The protein below binds the small molecule below.
Small molecule (SMILES): N[C@@H](CS)C(=O)O

Binding-site contacts:
Ligand atom C contacts residue SER135 of chain 1.D at 4.3 Å.
Ligand atom C contacts residue ALA86 of chain 1.D at 4.0 Å (hydrophobic).
Ligand atom O contacts residue ARG91 of chain 1.D at 2.8 Å (salt-bridge).
Ligand atom O contacts residue ASP84 of chain 1.D at 3.7 Å.
Ligand atom SG contacts residue ARG14 of chain 1.D at 3.6 Å (salt-bridge).
Ligand atom N contacts residue TYR183 of chain 1.D at 2.7 Å (h-bond).
Ligand atom CB contacts residue GLY134 of chain 1.D at 4.2 Å.
Ligand atom OXT contacts residue TYR66 of chain 1.D at 3.6 Å.
Ligand atom N contacts residue TRP206 of chain 1.D at 3.9 Å.
Ligand atom O contacts residue PHE136 of chain 1.D at 4.3 Å.
Ligand atom SG contacts residue TYR183 of chain 1.D at 3.6 Å (h-bond).
Ligand atom OXT contacts residue ARG91 of chain 1.D at 2.8 Å (salt-bridge).
Ligand atom N contacts residue GLU180 of chain 1.D at 2.6 Å (salt-bridge).
Ligand atom N contacts residue TYR66 of chain 1.D at 4.2 Å.
Ligand atom OXT contacts residue GLY134 of chain 1.D at 4.0 Å.
Ligand atom SG contacts residue GLN132 of chain 1.D at 3.4 Å (h-bond).
Ligand atom C contacts residue ARG91 of chain 1.D at 3.5 Å.
Ligand atom O contacts residue TYR66 of chain 1.D at 3.6 Å.
Ligand atom O contacts residue GLU180 of chain 1.D at 4.1 Å.
Ligand atom N contacts residue ALA86 of chain 1.D at 4.2 Å.
Ligand atom N contacts residue ASP84 of chain 1.D at 2.7 Å (salt-bridge).
Ligand atom C contacts residue GLU180 of chain 1.D at 3.7 Å.
Ligand atom C contacts residue ASP84 of chain 1.D at 4.2 Å.
Ligand atom C contacts residue TYR66 of chain 1.D at 3.8 Å (hydrophobic).
Ligand atom CA contacts residue TYR66 of chain 1.D at 4.0 Å (hydrophobic).
Ligand atom O contacts residue VAL85 of chain 1.D at 3.7 Å.
Ligand atom CB contacts residue TYR183 of chain 1.D at 3.9 Å (hydrophobic).
Ligand atom CB contacts residue TYR66 of chain 1.D at 3.4 Å (hydrophobic).
Ligand atom SG contacts residue TYR66 of chain 1.D at 4.2 Å.
Ligand atom CB contacts residue ASP84 of chain 1.D at 4.3 Å.
Ligand atom CA contacts residue GLU180 of chain 1.D at 3.0 Å.
Ligand atom C contacts residue PHE136 of chain 1.D at 4.0 Å (hydrophobic).
Ligand atom OXT contacts residue SER135 of chain 1.D at 3.5 Å.
Ligand atom CA contacts residue ASP84 of chain 1.D at 3.9 Å.
Ligand atom CA contacts residue TYR183 of chain 1.D at 3.7 Å (hydrophobic).
Ligand atom SG contacts residue SER135 of chain 1.D at 4.2 Å.
Ligand atom CB contacts residue SER135 of chain 1.D at 4.0 Å.
Ligand atom OXT contacts residue PHE136 of chain 1.D at 3.0 Å (h-bond).
Ligand atom O contacts residue ALA86 of chain 1.D at 2.9 Å (h-bond).
Ligand atom CA contacts residue SER135 of chain 1.D at 4.0 Å.

Sequence of chain 1.D:
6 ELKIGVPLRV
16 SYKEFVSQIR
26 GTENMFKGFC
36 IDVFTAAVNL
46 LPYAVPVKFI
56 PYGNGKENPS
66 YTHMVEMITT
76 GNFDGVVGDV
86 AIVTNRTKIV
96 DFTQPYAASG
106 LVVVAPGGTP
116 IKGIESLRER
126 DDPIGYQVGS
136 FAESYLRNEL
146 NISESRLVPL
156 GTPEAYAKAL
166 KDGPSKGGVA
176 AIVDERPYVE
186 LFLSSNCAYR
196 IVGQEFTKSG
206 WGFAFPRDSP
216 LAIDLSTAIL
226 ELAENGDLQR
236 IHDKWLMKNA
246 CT